Sequence of chain 1.C:
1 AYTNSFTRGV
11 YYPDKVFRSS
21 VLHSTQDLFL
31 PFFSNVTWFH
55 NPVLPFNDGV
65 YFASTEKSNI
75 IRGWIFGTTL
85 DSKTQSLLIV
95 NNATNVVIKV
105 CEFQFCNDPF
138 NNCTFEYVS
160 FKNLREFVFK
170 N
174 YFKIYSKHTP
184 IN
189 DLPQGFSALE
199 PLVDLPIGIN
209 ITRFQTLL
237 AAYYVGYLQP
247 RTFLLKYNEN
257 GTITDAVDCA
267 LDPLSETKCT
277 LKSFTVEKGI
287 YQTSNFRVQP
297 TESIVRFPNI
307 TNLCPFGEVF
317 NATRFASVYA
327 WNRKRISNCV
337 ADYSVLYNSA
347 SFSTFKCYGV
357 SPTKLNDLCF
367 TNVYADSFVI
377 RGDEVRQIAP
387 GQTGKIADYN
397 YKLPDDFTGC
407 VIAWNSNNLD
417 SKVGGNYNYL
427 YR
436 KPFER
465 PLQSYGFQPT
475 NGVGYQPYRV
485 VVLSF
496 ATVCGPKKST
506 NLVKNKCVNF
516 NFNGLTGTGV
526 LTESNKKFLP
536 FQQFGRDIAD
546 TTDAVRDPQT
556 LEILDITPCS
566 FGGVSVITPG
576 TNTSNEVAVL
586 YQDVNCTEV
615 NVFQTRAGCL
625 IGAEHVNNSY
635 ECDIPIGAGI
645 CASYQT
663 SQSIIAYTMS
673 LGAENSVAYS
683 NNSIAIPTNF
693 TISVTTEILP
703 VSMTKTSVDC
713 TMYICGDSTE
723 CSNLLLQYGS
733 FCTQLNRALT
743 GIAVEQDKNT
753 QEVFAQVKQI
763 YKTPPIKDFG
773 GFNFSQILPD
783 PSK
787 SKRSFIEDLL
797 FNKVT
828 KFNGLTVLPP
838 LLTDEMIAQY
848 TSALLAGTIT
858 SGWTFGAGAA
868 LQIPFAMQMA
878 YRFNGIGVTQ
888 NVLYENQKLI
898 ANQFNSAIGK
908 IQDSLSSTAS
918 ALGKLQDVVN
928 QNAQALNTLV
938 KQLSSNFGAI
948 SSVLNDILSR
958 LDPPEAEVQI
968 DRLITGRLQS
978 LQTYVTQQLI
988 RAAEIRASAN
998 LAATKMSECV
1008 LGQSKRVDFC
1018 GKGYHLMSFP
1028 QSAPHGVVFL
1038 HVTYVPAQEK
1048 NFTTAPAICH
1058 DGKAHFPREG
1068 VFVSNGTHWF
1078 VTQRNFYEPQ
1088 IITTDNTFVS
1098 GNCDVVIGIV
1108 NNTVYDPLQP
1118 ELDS

A protein and the small-molecule ligand that binds it are described below.
Small molecule (SMILES): CC(=O)N[C@@H]1[C@@H](O)[C@H](O)[C@@H](CO)O[C@H]1O

Binding-site contacts:
Ligand atom C5 contacts residue ASN1048 of chain 1.C at 3.7 Å.
Ligand atom O5 contacts residue ASN1048 of chain 1.C at 2.3 Å (h-bond).
Ligand atom N2 contacts residue ASN1048 of chain 1.C at 3.0 Å (h-bond).
Ligand atom C3 contacts residue ASN1048 of chain 1.C at 3.8 Å.
Ligand atom O7 contacts residue ASN1048 of chain 1.C at 3.8 Å.
Ligand atom C2 contacts residue ASN1048 of chain 1.C at 2.5 Å.
Ligand atom C7 contacts residue ASN1048 of chain 1.C at 3.4 Å.
Ligand atom C4 contacts residue ASN1048 of chain 1.C at 4.3 Å.
Ligand atom C1 contacts residue ASN1048 of chain 1.C at 1.5 Å.
Ligand atom C8 contacts residue ASN1048 of chain 1.C at 3.2 Å.
Ligand atom O6 contacts residue ALA680 of chain 1.C at 3.8 Å.